Binding-site contacts:
Ligand atom O5 contacts residue ASN100 of chain 3.A at 2.3 Å (h-bond).
Ligand atom C2 contacts residue ASN100 of chain 3.A at 2.5 Å.
Ligand atom C3 contacts residue ASN100 of chain 3.A at 3.8 Å.
Ligand atom N2 contacts residue ASN100 of chain 3.A at 3.0 Å (h-bond).
Ligand atom C4 contacts residue ASN100 of chain 3.A at 4.2 Å.
Ligand atom C7 contacts residue ASN100 of chain 3.A at 3.4 Å.
Ligand atom C1 contacts residue SER102 of chain 3.A at 4.3 Å.
Ligand atom O7 contacts residue ASN100 of chain 3.A at 3.3 Å (h-bond).
Ligand atom C5 contacts residue ASN100 of chain 3.A at 3.6 Å.
Ligand atom C8 contacts residue ASN100 of chain 3.A at 4.3 Å.
Ligand atom C1 contacts residue ASN100 of chain 3.A at 1.4 Å.

A small-molecule ligand and the protein it binds are described below.
Small molecule (SMILES): CC(=O)N[C@@H]1[C@@H](O)[C@H](O)[C@@H](CO)O[C@H]1O

Sequence of chain 3.A:
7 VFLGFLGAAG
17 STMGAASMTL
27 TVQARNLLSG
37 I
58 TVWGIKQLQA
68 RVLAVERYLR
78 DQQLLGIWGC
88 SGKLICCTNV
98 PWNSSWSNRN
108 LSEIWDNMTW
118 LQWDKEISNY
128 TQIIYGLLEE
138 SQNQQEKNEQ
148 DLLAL